Binding-site contacts:
Ligand atom O2 contacts residue TRP123 of chain 1.G at 4.0 Å.
Ligand atom N1 contacts residue TYR122 of chain 1.G at 3.2 Å.
Ligand atom C1 contacts residue TYR122 of chain 1.G at 3.6 Å (hydrophobic).
Ligand atom O2 contacts residue SER76 of chain 1.G at 4.2 Å.
Ligand atom C4 contacts residue TYR78 of chain 1.G at 3.2 Å (hydrophobic).
Ligand atom C3 contacts residue TYR78 of chain 1.G at 3.6 Å (hydrophobic).
Ligand atom C4 contacts residue GLA1 of chain 1.U at 2.4 Å.
Ligand atom O2 contacts residue TYR122 of chain 1.G at 3.3 Å.
Ligand atom C3 contacts residue GLA1 of chain 1.U at 1.4 Å.
Ligand atom O1 contacts residue TYR122 of chain 1.G at 3.9 Å.
Ligand atom C6 contacts residue GLA1 of chain 1.U at 4.1 Å.
Ligand atom C1 contacts residue GLA1 of chain 1.U at 3.6 Å.
Ligand atom C5 contacts residue TRP123 of chain 1.G at 3.8 Å (hydrophobic).
Ligand atom C2 contacts residue TYR122 of chain 1.G at 4.0 Å (hydrophobic).
Ligand atom C2 contacts residue TYR78 of chain 1.G at 4.0 Å (hydrophobic).
Ligand atom C5 contacts residue TYR78 of chain 1.G at 3.8 Å (hydrophobic).
Ligand atom C2 contacts residue GLA1 of chain 1.U at 2.4 Å.
Ligand atom C5 contacts residue GLA1 of chain 1.U at 3.7 Å.
Ligand atom C4 contacts residue TRP123 of chain 1.G at 4.0 Å (hydrophobic).
Ligand atom C3 contacts residue TYR122 of chain 1.G at 4.1 Å (hydrophobic).
Ligand atom C6 contacts residue TYR122 of chain 1.G at 3.3 Å (hydrophobic).
Ligand atom C5 contacts residue TYR122 of chain 1.G at 3.4 Å (hydrophobic).
Ligand atom C4 contacts residue TYR122 of chain 1.G at 3.8 Å (hydrophobic).

This small molecule binds to this protein.
Small molecule (SMILES): O=[N+]([O-])c1ccccc1

Sequence of chain 1.G:
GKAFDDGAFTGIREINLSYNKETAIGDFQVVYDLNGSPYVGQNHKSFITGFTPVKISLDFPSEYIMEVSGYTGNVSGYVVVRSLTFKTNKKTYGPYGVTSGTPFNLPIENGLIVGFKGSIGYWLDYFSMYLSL